Sequence of chain 3.BA:
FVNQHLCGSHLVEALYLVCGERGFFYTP

Sequence of chain 2.AA:
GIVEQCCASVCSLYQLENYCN

A small-molecule ligand and the protein it binds are described below.
Small molecule (SMILES): Cc1cccc(O)c1

Sequence of chain 3.Z:
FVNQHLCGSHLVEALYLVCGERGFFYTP

Binding-site contacts:
Ligand atom C4 contacts residue HIS5 of chain 3.BA at 3.6 Å.
Ligand atom C2 contacts residue CYS11 of chain 2.AA at 4.1 Å (hydrophobic).
Ligand atom C2 contacts residue LEU11 of chain 2.BA at 4.1 Å (hydrophobic).
Ligand atom C1 contacts residue CYS6 of chain 2.AA at 3.3 Å (hydrophobic).
Ligand atom C5 contacts residue LEU6 of chain 3.BA at 4.4 Å (hydrophobic).
Ligand atom C6 contacts residue CYS6 of chain 2.AA at 3.1 Å (hydrophobic).
Ligand atom C7 contacts residue LEU17 of chain 3.Z at 3.4 Å (hydrophobic).
Ligand atom C3 contacts residue ALA14 of chain 2.BA at 4.3 Å (hydrophobic).
Ligand atom C3 contacts residue HIS5 of chain 3.BA at 3.5 Å.
Ligand atom C5 contacts residue CYS7 of chain 2.BA at 4.2 Å (hydrophobic).
Ligand atom C1 contacts residue CYS11 of chain 2.AA at 3.9 Å (hydrophobic).
Ligand atom O1 contacts residue CYS11 of chain 2.AA at 2.7 Å (h-bond).
Ligand atom C1 contacts residue LEU11 of chain 2.BA at 3.8 Å (hydrophobic).
Ligand atom C5 contacts residue HIS10 of chain 2.BA at 4.2 Å.
Ligand atom C7 contacts residue LEU16 of chain 2.AA at 3.6 Å (hydrophobic).
Ligand atom C6 contacts residue CYS7 of chain 2.BA at 4.1 Å (hydrophobic).
Ligand atom C3 contacts residue LEU17 of chain 3.Z at 4.5 Å (hydrophobic).
Ligand atom C1 contacts residue VAL10 of chain 2.AA at 4.5 Å (hydrophobic).
Ligand atom C1 contacts residue HIS5 of chain 3.BA at 4.3 Å.
Ligand atom C6 contacts residue LEU11 of chain 2.BA at 3.4 Å (hydrophobic).
Ligand atom C3 contacts residue LEU16 of chain 2.AA at 4.2 Å (hydrophobic).
Ligand atom C5 contacts residue LEU11 of chain 2.BA at 3.5 Å (hydrophobic).
Ligand atom O1 contacts residue SER9 of chain 2.AA at 3.5 Å (h-bond).
Ligand atom C7 contacts residue HIS5 of chain 3.BA at 3.8 Å.
Ligand atom C7 contacts residue ALA14 of chain 2.BA at 3.5 Å (hydrophobic).
Ligand atom C3 contacts residue LEU11 of chain 2.BA at 4.1 Å (hydrophobic).
Ligand atom C2 contacts residue LEU16 of chain 2.AA at 4.2 Å (hydrophobic).
Ligand atom C6 contacts residue VAL2 of chain 3.BA at 4.5 Å (hydrophobic).
Ligand atom C5 contacts residue CYS6 of chain 2.AA at 4.3 Å (hydrophobic).
Ligand atom C6 contacts residue HIS5 of chain 3.BA at 4.2 Å.
Ligand atom C4 contacts residue HIS10 of chain 2.BA at 4.1 Å.
Ligand atom C4 contacts residue LEU11 of chain 2.BA at 3.8 Å (hydrophobic).
Ligand atom O1 contacts residue LEU11 of chain 2.BA at 4.4 Å.
Ligand atom O1 contacts residue VAL10 of chain 2.AA at 3.4 Å.
Ligand atom O1 contacts residue CYS6 of chain 2.AA at 2.7 Å (h-bond).
Ligand atom C5 contacts residue HIS5 of chain 3.BA at 3.9 Å.
Ligand atom C2 contacts residue HIS5 of chain 3.BA at 3.8 Å.

Sequence of chain 2.BA:
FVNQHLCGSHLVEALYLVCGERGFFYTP